Binding-site contacts:
Ligand atom N28 contacts residue TYR119 of chain 1.D at 3.1 Å.
Ligand atom C27 contacts residue ALA68 of chain 1.D at 3.5 Å (hydrophobic).
Ligand atom O25 contacts residue MET122 of chain 1.D at 2.9 Å (h-bond).
Ligand atom C10 contacts residue MET49 of chain 1.D at 3.6 Å (hydrophobic).
Ligand atom C27 contacts residue TYR119 of chain 1.D at 3.7 Å (hydrophobic).
Ligand atom C13 contacts residue MET49 of chain 1.D at 3.6 Å (hydrophobic).
Ligand atom C27 contacts residue MET122 of chain 1.D at 3.7 Å (hydrophobic).
Ligand atom C14 contacts residue GLY125 of chain 1.D at 3.5 Å.
Ligand atom O25 contacts residue TYR121 of chain 1.D at 3.7 Å.
Ligand atom C26 contacts residue LEU175 of chain 1.D at 3.6 Å (hydrophobic).
Ligand atom C8 contacts residue MET122 of chain 1.D at 3.6 Å (hydrophobic).
Ligand atom N31 contacts residue LEU175 of chain 1.D at 3.5 Å.
Ligand atom C9 contacts residue GLY125 of chain 1.D at 3.5 Å.
Ligand atom C1 contacts residue PRO123 of chain 1.D at 3.8 Å (hydrophobic).
Ligand atom C24 contacts residue ALA68 of chain 1.D at 3.6 Å (hydrophobic).
Ligand atom C9 contacts residue MET122 of chain 1.D at 3.6 Å (hydrophobic).
Ligand atom C26 contacts residue ALA68 of chain 1.D at 3.5 Å (hydrophobic).
Ligand atom N29 contacts residue LEU175 of chain 1.D at 3.5 Å.
Ligand atom C34 contacts residue TYR119 of chain 1.D at 3.6 Å (hydrophobic).
Ligand atom C11 contacts residue MET49 of chain 1.D at 3.8 Å (hydrophobic).
Ligand atom C21 contacts residue LEU175 of chain 1.D at 3.6 Å (hydrophobic).
Ligand atom C3 contacts residue THR137 of chain 1.D at 3.7 Å.
Ligand atom C30 contacts residue LEU175 of chain 1.D at 3.3 Å (hydrophobic).
Ligand atom F35 contacts residue GLY125 of chain 1.D at 3.6 Å.
Ligand atom C10 contacts residue MET122 of chain 1.D at 3.3 Å (hydrophobic).
Ligand atom C27 contacts residue VAL120 of chain 1.D at 3.2 Å (hydrophobic).
Ligand atom C22 contacts residue LEU175 of chain 1.D at 3.7 Å (hydrophobic).
Ligand atom C18 contacts residue GLY50 of chain 1.D at 3.8 Å.
Ligand atom O25 contacts residue ALA68 of chain 1.D at 3.5 Å.
Ligand atom C6 contacts residue ILE42 of chain 1.D at 3.7 Å (hydrophobic).
Ligand atom F35 contacts residue ARG130 of chain 1.D at 3.0 Å.
Ligand atom C19 contacts residue VAL57 of chain 1.D at 3.8 Å (hydrophobic).
Ligand atom C4 contacts residue PRO123 of chain 1.D at 3.3 Å (hydrophobic).
Ligand atom C8 contacts residue TYR121 of chain 1.D at 3.6 Å (hydrophobic).
Ligand atom C1 contacts residue ASN124 of chain 1.D at 3.7 Å.
Ligand atom C13 contacts residue GLY125 of chain 1.D at 3.7 Å.
Ligand atom C21 contacts residue ALA172 of chain 1.D at 3.7 Å (hydrophobic).
Ligand atom F35 contacts residue ASN124 of chain 1.D at 3.5 Å.
Ligand atom C9 contacts residue MET49 of chain 1.D at 3.7 Å (hydrophobic).
Ligand atom N28 contacts residue VAL120 of chain 1.D at 3.7 Å.

This protein binds this small molecule.
Small molecule (SMILES): CC(C)(O)[C@H](F)CN1Cc2cc(NC(=O)c3cnn4cccnc34)c(N3CCOCC3)cc2C1=O

Sequence of chain 1.D:
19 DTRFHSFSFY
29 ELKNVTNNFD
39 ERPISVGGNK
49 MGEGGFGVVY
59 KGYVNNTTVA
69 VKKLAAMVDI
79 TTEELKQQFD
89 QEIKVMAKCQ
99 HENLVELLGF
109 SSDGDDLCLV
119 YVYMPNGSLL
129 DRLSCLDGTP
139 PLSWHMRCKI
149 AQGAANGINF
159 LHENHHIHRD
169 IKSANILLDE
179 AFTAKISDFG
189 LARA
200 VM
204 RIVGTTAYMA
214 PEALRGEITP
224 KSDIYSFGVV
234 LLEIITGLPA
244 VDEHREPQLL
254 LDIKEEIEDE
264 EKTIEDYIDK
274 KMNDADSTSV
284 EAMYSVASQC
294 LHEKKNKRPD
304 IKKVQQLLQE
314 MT